Sequence of chain 42.Q:
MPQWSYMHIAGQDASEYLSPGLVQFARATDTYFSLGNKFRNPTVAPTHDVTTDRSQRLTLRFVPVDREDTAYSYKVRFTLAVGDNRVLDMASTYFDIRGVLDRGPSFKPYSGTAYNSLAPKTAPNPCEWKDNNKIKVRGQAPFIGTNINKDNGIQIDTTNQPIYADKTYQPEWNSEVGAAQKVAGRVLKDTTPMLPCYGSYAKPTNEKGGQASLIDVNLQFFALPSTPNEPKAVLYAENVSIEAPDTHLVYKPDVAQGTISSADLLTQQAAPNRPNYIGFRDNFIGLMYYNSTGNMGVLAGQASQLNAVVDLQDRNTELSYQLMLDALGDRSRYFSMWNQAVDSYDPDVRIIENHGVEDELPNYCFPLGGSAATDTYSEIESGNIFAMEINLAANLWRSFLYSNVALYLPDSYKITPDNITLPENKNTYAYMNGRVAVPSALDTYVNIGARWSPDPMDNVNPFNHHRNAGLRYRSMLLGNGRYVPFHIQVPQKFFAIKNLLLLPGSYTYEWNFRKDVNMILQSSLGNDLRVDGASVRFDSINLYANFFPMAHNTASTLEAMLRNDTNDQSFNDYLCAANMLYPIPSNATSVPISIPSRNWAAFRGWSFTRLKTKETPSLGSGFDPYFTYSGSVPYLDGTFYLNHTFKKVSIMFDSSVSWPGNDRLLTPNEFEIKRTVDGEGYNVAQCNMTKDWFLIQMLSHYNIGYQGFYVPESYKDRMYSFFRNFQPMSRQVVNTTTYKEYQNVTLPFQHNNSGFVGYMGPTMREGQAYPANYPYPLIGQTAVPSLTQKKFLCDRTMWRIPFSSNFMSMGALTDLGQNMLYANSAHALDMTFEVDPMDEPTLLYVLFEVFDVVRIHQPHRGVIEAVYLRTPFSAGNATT

Binding-site contacts:
Ligand atom N contacts residue ASN617 of chain 42.R at 2.9 Å (h-bond).
Ligand atom ND1 contacts residue GLU894 of chain 42.R at 3.5 Å (salt-bridge).
Ligand atom NE2 contacts residue ARG845 of chain 42.R at 4.0 Å.
Ligand atom CB contacts residue TYR619 of chain 42.R at 4.0 Å (hydrophobic).
Ligand atom CB contacts residue ALA857 of chain 42.R at 4.2 Å (hydrophobic).
Ligand atom N contacts residue TYR619 of chain 42.R at 3.5 Å (h-bond).
Ligand atom C contacts residue ARG845 of chain 42.R at 4.1 Å.
Ligand atom CG contacts residue ASN617 of chain 42.R at 3.7 Å.
Ligand atom CB contacts residue GLU894 of chain 42.R at 3.4 Å.
Ligand atom CD2 contacts residue GLU894 of chain 42.R at 3.7 Å.
Ligand atom CA contacts residue CYS621 of chain 42.R at 3.2 Å (hydrophobic).
Ligand atom CB contacts residue CYS621 of chain 42.R at 3.5 Å (hydrophobic).
Ligand atom CA contacts residue ASN617 of chain 42.R at 4.1 Å.
Ligand atom CB contacts residue TYR619 of chain 42.R at 3.7 Å (hydrophobic).
Ligand atom CD contacts residue ARG46 of chain 42.Q at 3.3 Å.
Ligand atom CB contacts residue PHE896 of chain 42.R at 4.0 Å (hydrophobic).
Ligand atom N contacts residue TYR619 of chain 42.R at 3.6 Å.
Ligand atom O contacts residue ALA857 of chain 42.R at 3.7 Å.
Ligand atom C contacts residue TYR619 of chain 42.R at 3.2 Å (hydrophobic).
Ligand atom CB contacts residue LEU620 of chain 42.R at 3.8 Å (hydrophobic).
Ligand atom N contacts residue CYS621 of chain 42.R at 3.0 Å (h-bond).
Ligand atom CB contacts residue ARG649 of chain 42.R at 4.2 Å.
Ligand atom N contacts residue ASP618 of chain 42.R at 3.4 Å (salt-bridge).
Ligand atom O contacts residue TYR619 of chain 42.R at 2.7 Å.
Ligand atom CD contacts residue CYS621 of chain 42.R at 3.5 Å (hydrophobic).
Ligand atom CG contacts residue GLU894 of chain 42.R at 3.2 Å.
Ligand atom N contacts residue ARG649 of chain 42.R at 4.2 Å.
Ligand atom CE1 contacts residue LEU348 of chain 42.R at 3.5 Å (hydrophobic).
Ligand atom CD2 contacts residue ARG845 of chain 42.R at 4.0 Å.
Ligand atom ND1 contacts residue LEU348 of chain 42.R at 3.6 Å.
Ligand atom C contacts residue ARG649 of chain 42.R at 3.9 Å.
Ligand atom O contacts residue ARG649 of chain 42.R at 3.3 Å (salt-bridge).
Ligand atom CB contacts residue ARG649 of chain 42.R at 4.1 Å.
Ligand atom CA contacts residue TYR619 of chain 42.R at 4.2 Å (hydrophobic).
Ligand atom CG contacts residue CYS621 of chain 42.R at 3.9 Å (hydrophobic).
Ligand atom NE2 contacts residue GLU894 of chain 42.R at 4.2 Å.
Ligand atom CE1 contacts residue GLU894 of chain 42.R at 4.1 Å.
Ligand atom CD contacts residue ASN617 of chain 42.R at 3.1 Å.
Ligand atom CA contacts residue TYR619 of chain 42.R at 4.1 Å (hydrophobic).
Ligand atom CG contacts residue ARG46 of chain 42.Q at 3.1 Å.

Sequence of chain 42.R:
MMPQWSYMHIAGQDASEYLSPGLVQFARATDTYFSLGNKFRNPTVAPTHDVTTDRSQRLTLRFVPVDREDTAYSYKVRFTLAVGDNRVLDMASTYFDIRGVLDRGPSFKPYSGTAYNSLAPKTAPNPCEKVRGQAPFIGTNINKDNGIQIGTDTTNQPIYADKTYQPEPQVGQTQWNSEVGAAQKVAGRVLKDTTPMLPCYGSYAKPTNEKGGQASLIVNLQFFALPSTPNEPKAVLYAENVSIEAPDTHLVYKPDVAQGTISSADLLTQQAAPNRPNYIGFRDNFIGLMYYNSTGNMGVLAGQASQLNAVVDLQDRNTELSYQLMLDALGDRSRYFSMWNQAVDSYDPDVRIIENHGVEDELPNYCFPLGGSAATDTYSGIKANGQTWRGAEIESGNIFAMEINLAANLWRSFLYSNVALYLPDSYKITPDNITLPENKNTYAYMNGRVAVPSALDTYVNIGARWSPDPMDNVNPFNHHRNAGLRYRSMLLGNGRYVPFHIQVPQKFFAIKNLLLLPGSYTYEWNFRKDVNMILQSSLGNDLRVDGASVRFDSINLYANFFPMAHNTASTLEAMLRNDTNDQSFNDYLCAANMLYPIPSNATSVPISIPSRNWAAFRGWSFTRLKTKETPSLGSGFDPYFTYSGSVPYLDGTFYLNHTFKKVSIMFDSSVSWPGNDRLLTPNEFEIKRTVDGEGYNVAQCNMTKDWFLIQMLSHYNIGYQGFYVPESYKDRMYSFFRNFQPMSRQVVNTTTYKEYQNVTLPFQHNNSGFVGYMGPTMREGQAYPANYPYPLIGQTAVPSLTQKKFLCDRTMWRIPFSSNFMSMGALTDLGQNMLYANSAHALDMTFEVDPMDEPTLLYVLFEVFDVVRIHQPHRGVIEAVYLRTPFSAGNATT

The protein below binds the small molecule below.
Small molecule (SMILES): NC(N)=NCCC[C@H](NC(=O)[C@@H]1CCCN1)C(=O)N[C@H](C=O)Cc1cnc[nH]1